Binding-site contacts:
Ligand atom N1 contacts residue THR191 of chain 2.B at 3.1 Å (h-bond).
Ligand atom N6 contacts residue TYR69 of chain 2.B at 3.4 Å (h-bond).
Ligand atom N1 contacts residue TYR192 of chain 2.B at 3.8 Å.
Ligand atom N1 contacts residue PHE55 of chain 2.B at 3.4 Å.
Ligand atom C6 contacts residue TYR192 of chain 2.B at 3.5 Å (hydrophobic).
Ligand atom C2 contacts residue PHE55 of chain 2.B at 3.4 Å (hydrophobic).
Ligand atom N6 contacts residue THR191 of chain 2.B at 3.1 Å (h-bond).
Ligand atom C4 contacts residue TYR192 of chain 2.B at 3.9 Å (hydrophobic).
Ligand atom C8 contacts residue LEU70 of chain 2.B at 3.9 Å (hydrophobic).
Ligand atom O4' contacts residue TYR192 of chain 2.B at 3.9 Å.
Ligand atom N6 contacts residue TYR192 of chain 2.B at 3.5 Å (h-bond).
Ligand atom N7 contacts residue LEU70 of chain 2.B at 3.9 Å.
Ligand atom C8 contacts residue TYR192 of chain 2.B at 3.9 Å (hydrophobic).
Ligand atom O2' contacts residue ASP45 of chain 2.B at 3.4 Å (salt-bridge).
Ligand atom C2' contacts residue TRP76 of chain 2.B at 3.8 Å (hydrophobic).
Ligand atom N3 contacts residue SER51 of chain 2.B at 4.1 Å.
Ligand atom O2' contacts residue TRP76 of chain 2.B at 3.1 Å.
Ligand atom C2' contacts residue PHE55 of chain 2.B at 3.4 Å (hydrophobic).
Ligand atom O3' contacts residue TRP76 of chain 2.B at 4.1 Å.
Ligand atom C5 contacts residue PHE55 of chain 2.B at 3.7 Å (hydrophobic).
Ligand atom C6 contacts residue TYR69 of chain 2.B at 3.9 Å (hydrophobic).
Ligand atom N3 contacts residue PHE55 of chain 2.B at 3.4 Å.
Ligand atom N9 contacts residue TYR192 of chain 2.B at 3.9 Å.
Ligand atom C1' contacts residue PHE55 of chain 2.B at 3.6 Å (hydrophobic).
Ligand atom N7 contacts residue TYR192 of chain 2.B at 3.8 Å.
Ligand atom O4' contacts residue ASP45 of chain 2.B at 4.0 Å.
Ligand atom O3' contacts residue ARG113 of chain 2.B at 3.4 Å (salt-bridge).
Ligand atom N1 contacts residue SER52 of chain 2.B at 3.4 Å (h-bond).
Ligand atom C1' contacts residue ASP45 of chain 2.B at 3.8 Å.
Ligand atom O2' contacts residue ARG113 of chain 2.B at 3.1 Å.
Ligand atom N9 contacts residue PHE55 of chain 2.B at 3.5 Å.
Ligand atom C8 contacts residue PHE55 of chain 2.B at 4.0 Å (hydrophobic).
Ligand atom C5 contacts residue TYR192 of chain 2.B at 3.7 Å (hydrophobic).
Ligand atom C6 contacts residue THR191 of chain 2.B at 3.7 Å.
Ligand atom O2' contacts residue PHE55 of chain 2.B at 3.0 Å.
Ligand atom C2 contacts residue SER52 of chain 2.B at 3.5 Å.
Ligand atom C4 contacts residue PHE55 of chain 2.B at 3.5 Å (hydrophobic).
Ligand atom O5' contacts residue GLY112 of chain 2.B at 3.9 Å.
Ligand atom O3' contacts residue GLY112 of chain 2.B at 3.1 Å (h-bond).
Ligand atom C6 contacts residue PHE55 of chain 2.B at 3.8 Å (hydrophobic).

Sequence of chain 2.B:
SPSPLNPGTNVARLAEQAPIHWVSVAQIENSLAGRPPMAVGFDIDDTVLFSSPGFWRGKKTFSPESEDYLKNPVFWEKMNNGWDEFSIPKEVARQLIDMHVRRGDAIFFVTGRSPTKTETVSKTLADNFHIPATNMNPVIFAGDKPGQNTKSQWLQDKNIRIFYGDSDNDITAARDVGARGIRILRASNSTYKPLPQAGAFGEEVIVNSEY

The small molecule below binds the protein below.
Small molecule (SMILES): Nc1ncnc2c1ncn2[C@@H]1O[C@H](CO)[C@@H](O)[C@H]1O